The small molecule below binds the protein below.
Small molecule (SMILES): CC(=O)CC[C@H](N)C(=O)O

Sequence of chain 1.B:
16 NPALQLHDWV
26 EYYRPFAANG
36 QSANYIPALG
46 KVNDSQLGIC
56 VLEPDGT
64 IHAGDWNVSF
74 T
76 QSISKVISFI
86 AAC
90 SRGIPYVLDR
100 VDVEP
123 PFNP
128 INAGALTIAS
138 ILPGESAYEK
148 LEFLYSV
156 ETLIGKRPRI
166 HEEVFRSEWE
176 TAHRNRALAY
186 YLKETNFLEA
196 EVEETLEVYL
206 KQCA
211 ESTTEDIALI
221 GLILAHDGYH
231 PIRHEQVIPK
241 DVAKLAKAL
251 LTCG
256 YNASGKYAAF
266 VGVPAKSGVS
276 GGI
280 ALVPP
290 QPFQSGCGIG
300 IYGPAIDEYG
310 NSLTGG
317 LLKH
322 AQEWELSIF

Binding-site contacts:
Ligand atom CE contacts residue LYS80 of chain 1.B at 3.6 Å.
Ligand atom OXT contacts residue ASN180 of chain 1.B at 3.0 Å (h-bond).
Ligand atom N contacts residue TYR204 of chain 1.B at 3.9 Å.
Ligand atom CG contacts residue GLN76 of chain 1.B at 3.3 Å.
Ligand atom N contacts residue GLU173 of chain 1.B at 2.6 Å (salt-bridge).
Ligand atom OD contacts residue SER77 of chain 1.B at 2.5 Å (h-bond).
Ligand atom CD contacts residue TYR256 of chain 1.B at 2.9 Å (hydrophobic).
Ligand atom N contacts residue GLN76 of chain 1.B at 3.4 Å (h-bond).
Ligand atom CE contacts residue TYR256 of chain 1.B at 2.5 Å (hydrophobic).
Ligand atom OD contacts residue VAL274 of chain 1.B at 2.8 Å (h-bond).
Ligand atom O contacts residue ASN129 of chain 1.B at 3.6 Å.
Ligand atom CA contacts residue TYR204 of chain 1.B at 3.8 Å (hydrophobic).
Ligand atom CA contacts residue TYR40 of chain 1.B at 3.7 Å (hydrophobic).
Ligand atom CG contacts residue TYR40 of chain 1.B at 4.1 Å (hydrophobic).
Ligand atom OD contacts residue GLN76 of chain 1.B at 3.4 Å.
Ligand atom CB contacts residue CYS208 of chain 1.B at 4.0 Å (hydrophobic).
Ligand atom CD contacts residue VAL274 of chain 1.B at 3.6 Å (hydrophobic).
Ligand atom OXT contacts residue ASN129 of chain 1.B at 2.6 Å (h-bond).
Ligand atom O contacts residue ASN180 of chain 1.B at 4.3 Å.
Ligand atom CE contacts residue SER77 of chain 1.B at 1.3 Å.
Ligand atom OXT contacts residue TYR204 of chain 1.B at 2.7 Å (h-bond).
Ligand atom O contacts residue GLU173 of chain 1.B at 4.1 Å.
Ligand atom CD contacts residue GLN76 of chain 1.B at 3.8 Å.
Ligand atom OD contacts residue TYR256 of chain 1.B at 2.6 Å (h-bond).
Ligand atom CG contacts residue SER77 of chain 1.B at 3.1 Å.
Ligand atom C contacts residue TYR40 of chain 1.B at 3.6 Å (hydrophobic).
Ligand atom C contacts residue ASN129 of chain 1.B at 3.4 Å.
Ligand atom O contacts residue TYR40 of chain 1.B at 2.8 Å (h-bond).
Ligand atom N contacts residue CYS208 of chain 1.B at 3.4 Å (h-bond).
Ligand atom OD contacts residue GLY273 of chain 1.B at 3.3 Å.
Ligand atom CB contacts residue SER77 of chain 1.B at 3.5 Å.
Ligand atom CA contacts residue GLN76 of chain 1.B at 3.7 Å.
Ligand atom C contacts residue ASN180 of chain 1.B at 3.9 Å.
Ligand atom CG contacts residue VAL274 of chain 1.B at 3.4 Å (hydrophobic).
Ligand atom CD contacts residue SER77 of chain 1.B at 2.0 Å.
Ligand atom C contacts residue TYR204 of chain 1.B at 3.6 Å (hydrophobic).
Ligand atom CB contacts residue TYR204 of chain 1.B at 3.4 Å (hydrophobic).
Ligand atom CB contacts residue GLN76 of chain 1.B at 3.9 Å.
Ligand atom C contacts residue GLU173 of chain 1.B at 4.0 Å.
Ligand atom CA contacts residue GLU173 of chain 1.B at 3.8 Å.